This protein binds this small molecule.
Small molecule (SMILES): C[C@H](OP(=O)(O)OP(=O)(O)OP(=O)(O)OC[C@H]1O[C@@H](n2cnc3c(N)ncnc32)[C@H](O)[C@@H]1O)c1ccccc1[N+](=O)[O-]

Sequence of chain 1.A:
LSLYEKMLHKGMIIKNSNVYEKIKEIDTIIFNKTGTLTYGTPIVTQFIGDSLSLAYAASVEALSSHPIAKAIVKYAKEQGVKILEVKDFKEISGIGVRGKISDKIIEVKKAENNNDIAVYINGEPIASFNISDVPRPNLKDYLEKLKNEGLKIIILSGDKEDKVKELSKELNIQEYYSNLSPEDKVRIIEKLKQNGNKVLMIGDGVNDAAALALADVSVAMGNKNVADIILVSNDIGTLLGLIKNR

Binding-site contacts:
Ligand atom O'M contacts residue PRO44 of chain 1.A at 3.7 Å.
Ligand atom O3A contacts residue HIS68 of chain 1.A at 3.7 Å.
Ligand atom C1B contacts residue LYS112 of chain 1.A at 3.3 Å.
Ligand atom N9 contacts residue ILE97 of chain 1.A at 3.0 Å (h-bond).
Ligand atom C4 contacts residue GLY98 of chain 1.A at 3.9 Å.
Ligand atom O2G contacts residue ILE70 of chain 1.A at 3.9 Å.
Ligand atom O'M contacts residue GLY42 of chain 1.A at 3.0 Å (h-bond).
Ligand atom C5' contacts residue PRO44 of chain 1.A at 3.8 Å (hydrophobic).
Ligand atom O2' contacts residue LYS112 of chain 1.A at 3.1 Å.
Ligand atom C2 contacts residue VAL110 of chain 1.A at 3.7 Å (hydrophobic).
Ligand atom O2A contacts residue HIS68 of chain 1.A at 3.5 Å (h-bond).
Ligand atom C2' contacts residue PRO44 of chain 1.A at 3.9 Å (hydrophobic).
Ligand atom O2' contacts residue ILE119 of chain 1.A at 3.5 Å.
Ligand atom C4B contacts residue GLY96 of chain 1.A at 3.8 Å.
Ligand atom C4B contacts residue LYS112 of chain 1.A at 3.9 Å.
Ligand atom N7 contacts residue GLY98 of chain 1.A at 3.9 Å.
Ligand atom C2 contacts residue ILE70 of chain 1.A at 3.9 Å (hydrophobic).
Ligand atom C2B contacts residue ILE119 of chain 1.A at 3.8 Å (hydrophobic).
Ligand atom C8 contacts residue ILE97 of chain 1.A at 3.5 Å (hydrophobic).
Ligand atom C4' contacts residue PRO44 of chain 1.A at 3.7 Å (hydrophobic).
Ligand atom O'L contacts residue THR36 of chain 1.A at 3.9 Å.
Ligand atom C1' contacts residue ASP135 of chain 1.A at 3.5 Å.
Ligand atom O4' contacts residue GLY96 of chain 1.A at 3.2 Å (h-bond).
Ligand atom C6 contacts residue GLU63 of chain 1.A at 3.7 Å.
Ligand atom N3 contacts residue ILE97 of chain 1.A at 3.8 Å.
Ligand atom C4 contacts residue ILE97 of chain 1.A at 3.3 Å (hydrophobic).
Ligand atom C2B contacts residue LYS112 of chain 1.A at 3.9 Å.
Ligand atom O4' contacts residue ILE97 of chain 1.A at 3.3 Å (h-bond).
Ligand atom N1 contacts residue ILE70 of chain 1.A at 3.9 Å.
Ligand atom C1B contacts residue ILE97 of chain 1.A at 3.1 Å (hydrophobic).
Ligand atom O5' contacts residue GLY96 of chain 1.A at 3.7 Å.
Ligand atom N7 contacts residue HIS68 of chain 1.A at 3.4 Å.
Ligand atom O4' contacts residue LYS112 of chain 1.A at 3.3 Å.
Ligand atom C5 contacts residue GLY98 of chain 1.A at 3.6 Å.
Ligand atom C6' contacts residue ASP135 of chain 1.A at 3.8 Å.
Ligand atom N6 contacts residue GLU63 of chain 1.A at 3.2 Å (salt-bridge).
Ligand atom N3 contacts residue ILE119 of chain 1.A at 3.6 Å.
Ligand atom C5B contacts residue GLY96 of chain 1.A at 3.5 Å.
Ligand atom N1 contacts residue GLU63 of chain 1.A at 2.6 Å (salt-bridge).
Ligand atom C2 contacts residue GLU63 of chain 1.A at 3.3 Å.